Sequence of chain 1.B:
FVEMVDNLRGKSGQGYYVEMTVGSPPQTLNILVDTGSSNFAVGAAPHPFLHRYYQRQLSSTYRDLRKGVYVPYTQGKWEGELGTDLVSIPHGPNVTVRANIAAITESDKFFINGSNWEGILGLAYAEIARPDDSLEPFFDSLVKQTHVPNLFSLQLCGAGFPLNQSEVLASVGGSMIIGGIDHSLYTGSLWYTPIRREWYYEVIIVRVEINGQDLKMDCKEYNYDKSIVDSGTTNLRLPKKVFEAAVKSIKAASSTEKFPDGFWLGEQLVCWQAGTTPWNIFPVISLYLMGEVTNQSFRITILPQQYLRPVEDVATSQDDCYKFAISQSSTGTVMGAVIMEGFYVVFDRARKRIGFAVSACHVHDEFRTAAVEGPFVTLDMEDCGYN

Binding-site contacts:
Ligand atom C7 contacts residue THR281 of chain 1.B at 3.6 Å.
Ligand atom C13 contacts residue TYR120 of chain 1.B at 3.7 Å (hydrophobic).
Ligand atom N2 contacts residue ASP81 of chain 1.B at 2.8 Å (salt-bridge).
Ligand atom C8 contacts residue TYR120 of chain 1.B at 3.7 Å (hydrophobic).
Ligand atom C4 contacts residue ASP81 of chain 1.B at 3.5 Å.
Ligand atom N4 contacts residue ASP81 of chain 1.B at 2.8 Å (salt-bridge).
Ligand atom C6 contacts residue LEU79 of chain 1.B at 3.5 Å (hydrophobic).
Ligand atom C7 contacts residue GLY60 of chain 1.B at 3.4 Å.
Ligand atom C6 contacts residue ASP81 of chain 1.B at 3.4 Å.
Ligand atom C1 contacts residue VAL118 of chain 1.B at 3.8 Å (hydrophobic).
Ligand atom C14 contacts residue GLY62 of chain 1.B at 3.6 Å.
Ligand atom S contacts residue SO41 of chain 1.N at 3.7 Å.
Ligand atom C16 contacts residue ASP81 of chain 1.B at 3.8 Å.
Ligand atom C8 contacts residue SO41 of chain 1.N at 3.1 Å.
Ligand atom C2 contacts residue VAL118 of chain 1.B at 3.6 Å (hydrophobic).
Ligand atom C5 contacts residue GLY279 of chain 1.B at 3.7 Å.
Ligand atom C15 contacts residue GLY279 of chain 1.B at 3.5 Å.
Ligand atom C17 contacts residue GLY62 of chain 1.B at 3.8 Å.
Ligand atom C18 contacts residue GLY279 of chain 1.B at 3.8 Å.
Ligand atom C4 contacts residue GLY279 of chain 1.B at 3.8 Å.
Ligand atom C17 contacts residue GLY279 of chain 1.B at 3.8 Å.
Ligand atom N1 contacts residue SER84 of chain 1.B at 3.5 Å.
Ligand atom C17 contacts residue SER278 of chain 1.B at 3.7 Å.
Ligand atom C7 contacts residue GLN61 of chain 1.B at 3.4 Å.
Ligand atom C contacts residue VAL118 of chain 1.B at 3.6 Å (hydrophobic).
Ligand atom C17 contacts residue THR281 of chain 1.B at 3.8 Å.
Ligand atom C7 contacts residue GLY62 of chain 1.B at 3.6 Å.
Ligand atom O contacts residue TRP164 of chain 1.B at 3.8 Å.
Ligand atom C2 contacts residue SER84 of chain 1.B at 3.6 Å.
Ligand atom N4 contacts residue GLY279 of chain 1.B at 3.8 Å.
Ligand atom N5 contacts residue GLY279 of chain 1.B at 2.9 Å (h-bond).
Ligand atom C11 contacts residue LEU79 of chain 1.B at 3.8 Å (hydrophobic).
Ligand atom C17 contacts residue THR280 of chain 1.B at 3.8 Å.
Ligand atom N1 contacts residue TRP125 of chain 1.B at 3.5 Å (h-bond).
Ligand atom C17 contacts residue SER59 of chain 1.B at 3.5 Å.
Ligand atom C14 contacts residue GLN61 of chain 1.B at 3.8 Å.
Ligand atom C11 contacts residue GLY279 of chain 1.B at 3.5 Å.
Ligand atom C contacts residue ARG177 of chain 1.B at 3.8 Å.
Ligand atom C10 contacts residue SO41 of chain 1.N at 3.3 Å.
Ligand atom N4 contacts residue ASP277 of chain 1.B at 2.9 Å (salt-bridge).

The protein below binds the small molecule below.
Small molecule (SMILES): C[C@@H]1C[C@H]1CNC(=O)[C@@H]1C[C@H]1[C@]12CN(c3ncccn3)C[C@H]1CSC(N)=N2